The protein below binds the small molecule below.
Small molecule (SMILES): CCC(=O)Nc1ccccc1Nc1nc(Nc2ccnc(C#CCCNC(=O)O[C@H]3CC/C=C\CCC3)c2)ncc1Cl

Binding-site contacts:
Ligand atom C13 contacts residue GLU117 of chain 1.A at 3.8 Å.
Ligand atom C11 contacts residue LYS122 of chain 1.A at 3.9 Å.
Ligand atom C3 contacts residue ASP114 of chain 1.A at 3.2 Å.
Ligand atom C7 contacts residue MET116 of chain 1.A at 3.4 Å (hydrophobic).
Ligand atom C3 contacts residue ALA60 of chain 1.A at 3.4 Å (hydrophobic).
Ligand atom C29 contacts residue ILE39 of chain 1.A at 3.7 Å (hydrophobic).
Ligand atom N10 contacts residue LYS122 of chain 1.A at 2.9 Å (salt-bridge).
Ligand atom C34 contacts residue ILE39 of chain 1.A at 3.9 Å (hydrophobic).
Ligand atom N4 contacts residue ALA60 of chain 1.A at 3.9 Å.
Ligand atom N6 contacts residue MET116 of chain 1.A at 2.7 Å (h-bond).
Ligand atom N10 contacts residue ILE39 of chain 1.A at 3.7 Å.
Ligand atom C3 contacts residue LEU164 of chain 1.A at 3.8 Å (hydrophobic).
Ligand atom C29 contacts residue GLU117 of chain 1.A at 3.4 Å.
Ligand atom C2 contacts residue LEU164 of chain 1.A at 3.7 Å (hydrophobic).
Ligand atom C34 contacts residue VAL47 of chain 1.A at 3.4 Å (hydrophobic).
Ligand atom C9 contacts residue LYS122 of chain 1.A at 3.6 Å.
Ligand atom C3 contacts residue MET116 of chain 1.A at 3.7 Å (hydrophobic).
Ligand atom C2 contacts residue ALA60 of chain 1.A at 3.6 Å (hydrophobic).
Ligand atom N6 contacts residue LEU115 of chain 1.A at 3.8 Å.
Ligand atom C43 contacts residue CYS174 of chain 1.A at 1.8 Å (hydrophobic).
Ligand atom N4 contacts residue LEU115 of chain 1.A at 3.8 Å.
Ligand atom C5 contacts residue MET116 of chain 1.A at 3.6 Å (hydrophobic).
Ligand atom C9 contacts residue ILE39 of chain 1.A at 3.6 Å (hydrophobic).
Ligand atom C11 contacts residue GLU117 of chain 1.A at 3.4 Å.
Ligand atom C43 contacts residue LEU164 of chain 1.A at 3.9 Å (hydrophobic).
Ligand atom N4 contacts residue MET116 of chain 1.A at 2.8 Å (h-bond).
Ligand atom C12 contacts residue GLU117 of chain 1.A at 3.4 Å.
Ligand atom N4 contacts residue ASP114 of chain 1.A at 3.8 Å.
Ligand atom C12 contacts residue LYS122 of chain 1.A at 3.8 Å.
Ligand atom CL1 contacts residue LEU164 of chain 1.A at 3.7 Å.
Ligand atom C35 contacts residue VAL47 of chain 1.A at 3.9 Å (hydrophobic).
Ligand atom C7 contacts residue ILE39 of chain 1.A at 3.7 Å (hydrophobic).
Ligand atom C29 contacts residue MET116 of chain 1.A at 3.3 Å (hydrophobic).
Ligand atom C8 contacts residue ILE39 of chain 1.A at 3.7 Å (hydrophobic).
Ligand atom C35 contacts residue ILE39 of chain 1.A at 3.8 Å (hydrophobic).
Ligand atom C42 contacts residue CYS174 of chain 1.A at 2.7 Å (hydrophobic).
Ligand atom CL1 contacts residue GLN113 of chain 1.A at 3.2 Å.
Ligand atom C36 contacts residue GLU41 of chain 1.A at 3.7 Å.
Ligand atom C35 contacts residue GLY40 of chain 1.A at 3.9 Å.
Ligand atom C11 contacts residue ILE39 of chain 1.A at 3.7 Å (hydrophobic).

Sequence of chain 1.A:
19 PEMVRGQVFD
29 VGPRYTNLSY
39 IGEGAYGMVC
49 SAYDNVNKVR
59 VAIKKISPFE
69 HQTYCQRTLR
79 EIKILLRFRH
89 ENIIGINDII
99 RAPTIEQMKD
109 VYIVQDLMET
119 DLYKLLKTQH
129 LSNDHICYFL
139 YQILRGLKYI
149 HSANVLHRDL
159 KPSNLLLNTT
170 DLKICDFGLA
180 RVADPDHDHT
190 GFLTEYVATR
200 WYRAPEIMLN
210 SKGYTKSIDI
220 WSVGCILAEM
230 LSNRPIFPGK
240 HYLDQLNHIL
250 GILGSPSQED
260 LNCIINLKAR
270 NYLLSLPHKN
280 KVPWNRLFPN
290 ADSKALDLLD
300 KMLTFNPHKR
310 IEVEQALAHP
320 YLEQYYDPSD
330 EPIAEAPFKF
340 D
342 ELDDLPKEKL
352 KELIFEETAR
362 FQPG